Sequence of chain 1.B:
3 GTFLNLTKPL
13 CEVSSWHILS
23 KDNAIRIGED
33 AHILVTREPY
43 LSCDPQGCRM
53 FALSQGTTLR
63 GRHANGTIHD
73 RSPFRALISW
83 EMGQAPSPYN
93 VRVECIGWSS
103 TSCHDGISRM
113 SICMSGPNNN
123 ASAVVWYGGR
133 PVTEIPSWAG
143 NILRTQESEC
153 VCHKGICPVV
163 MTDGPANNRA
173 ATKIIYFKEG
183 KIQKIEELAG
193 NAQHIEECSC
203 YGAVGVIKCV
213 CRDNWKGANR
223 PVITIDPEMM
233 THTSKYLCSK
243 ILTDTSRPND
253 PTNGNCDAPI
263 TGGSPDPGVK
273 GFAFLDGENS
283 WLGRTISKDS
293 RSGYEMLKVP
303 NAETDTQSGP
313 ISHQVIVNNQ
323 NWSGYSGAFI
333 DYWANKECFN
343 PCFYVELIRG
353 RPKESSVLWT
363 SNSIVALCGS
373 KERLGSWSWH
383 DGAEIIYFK

Sequence of chain 3.B:
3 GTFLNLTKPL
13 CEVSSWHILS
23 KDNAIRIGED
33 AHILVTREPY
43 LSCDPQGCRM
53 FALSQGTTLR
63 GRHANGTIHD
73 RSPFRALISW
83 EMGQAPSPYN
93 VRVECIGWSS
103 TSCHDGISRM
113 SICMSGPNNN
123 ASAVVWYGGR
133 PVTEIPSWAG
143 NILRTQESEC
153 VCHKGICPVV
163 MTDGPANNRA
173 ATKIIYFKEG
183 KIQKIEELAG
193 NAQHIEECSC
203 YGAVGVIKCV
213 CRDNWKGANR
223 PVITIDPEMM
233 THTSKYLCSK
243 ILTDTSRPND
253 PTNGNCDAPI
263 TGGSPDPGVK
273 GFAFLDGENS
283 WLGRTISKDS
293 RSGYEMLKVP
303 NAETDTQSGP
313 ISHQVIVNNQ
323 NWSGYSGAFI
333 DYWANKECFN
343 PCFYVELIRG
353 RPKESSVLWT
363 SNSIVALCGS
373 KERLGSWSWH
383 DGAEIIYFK

Binding-site contacts:
Ligand atom O6 contacts residue LEU376 of chain 3.B at 2.9 Å (h-bond).
Ligand atom C3 contacts residue ASN122 of chain 1.B at 3.7 Å.
Ligand atom O3 contacts residue HIS315 of chain 3.B at 3.0 Å (h-bond).
Ligand atom C3 contacts residue HIS315 of chain 3.B at 3.6 Å.
Ligand atom C5 contacts residue ASN122 of chain 1.B at 3.6 Å.
Ligand atom O6 contacts residue GLU297 of chain 3.B at 2.6 Å (salt-bridge).
Ligand atom O3 contacts residue ASP252 of chain 3.B at 3.1 Å (salt-bridge).
Ligand atom O5 contacts residue GLY377 of chain 3.B at 3.1 Å.
Ligand atom O6 contacts residue HIS315 of chain 3.B at 3.3 Å (h-bond).
Ligand atom N2 contacts residue ASN122 of chain 1.B at 2.8 Å (h-bond).
Ligand atom C3 contacts residue ARG286 of chain 3.B at 3.5 Å.
Ligand atom N2 contacts residue HIS315 of chain 3.B at 3.0 Å (h-bond).
Ligand atom C7 contacts residue ASN122 of chain 1.B at 3.2 Å.
Ligand atom C7 contacts residue HIS315 of chain 3.B at 3.7 Å.
Ligand atom C1 contacts residue HIS315 of chain 3.B at 3.7 Å.
Ligand atom C6 contacts residue HIS315 of chain 3.B at 3.5 Å.
Ligand atom O5 contacts residue HIS315 of chain 3.B at 3.2 Å (h-bond).
Ligand atom C6 contacts residue LEU376 of chain 3.B at 2.9 Å (hydrophobic).
Ligand atom C6 contacts residue VAL317 of chain 3.B at 3.6 Å (hydrophobic).
Ligand atom O2 contacts residue ASP252 of chain 3.B at 2.5 Å (salt-bridge).
Ligand atom C2 contacts residue HIS315 of chain 3.B at 3.6 Å.
Ligand atom C1 contacts residue ASN122 of chain 1.B at 1.4 Å.
Ligand atom C1 contacts residue HIS315 of chain 3.B at 3.7 Å.
Ligand atom O5 contacts residue PRO312 of chain 3.B at 3.5 Å.
Ligand atom O7 contacts residue ASN122 of chain 1.B at 3.1 Å (h-bond).
Ligand atom O5 contacts residue HIS315 of chain 3.B at 2.9 Å (h-bond).
Ligand atom O2 contacts residue LEU299 of chain 3.B at 3.5 Å.
Ligand atom O2 contacts residue ILE243 of chain 3.B at 3.6 Å.
Ligand atom C8 contacts residue SER16 of chain 3.B at 3.6 Å.
Ligand atom C6 contacts residue HIS315 of chain 3.B at 3.8 Å.
Ligand atom O3 contacts residue ARG286 of chain 3.B at 2.9 Å (salt-bridge).
Ligand atom C8 contacts residue HIS315 of chain 3.B at 3.5 Å.
Ligand atom O4 contacts residue HIS315 of chain 3.B at 3.1 Å.
Ligand atom C2 contacts residue ASN122 of chain 1.B at 2.3 Å.
Ligand atom C3 contacts residue ASP252 of chain 3.B at 3.8 Å.
Ligand atom C6 contacts residue GLU297 of chain 3.B at 3.2 Å.
Ligand atom O6 contacts residue HIS315 of chain 3.B at 3.2 Å.
Ligand atom O5 contacts residue ASN122 of chain 1.B at 2.4 Å (h-bond).
Ligand atom O3 contacts residue SER314 of chain 3.B at 3.1 Å.
Ligand atom C2 contacts residue ASP252 of chain 3.B at 3.2 Å.

This small molecule binds to this protein.
Small molecule (SMILES): CC(=O)N[C@H]1[C@H](O[C@H]2[C@H](O)[C@@H](NC(C)=O)CO[C@@H]2CO)O[C@H](CO)[C@@H](O[C@@H]2O[C@H](CO[C@H]3O[C@H](CO[C@H]4O[C@H](CO)[C@@H](O)[C@H](O)[C@@H]4O)[C@@H](O)[C@H](O[C@H]4O[C@H](CO)[C@@H](O)[C@H](O)[C@@H]4O)[C@@H]3O)[C@@H](O)[C@H](O)[C@@H]2O)[C@@H]1O